A protein and the small-molecule ligand that binds it are described below.
Small molecule (SMILES): O=c1[nH]cnc2cc[nH]c12

Binding-site contacts:
Ligand atom N1 contacts residue GLU189 of chain 1.A at 2.7 Å (salt-bridge).
Ligand atom C6 contacts residue ASN231 of chain 1.A at 4.0 Å.
Ligand atom C8 contacts residue VAL246 of chain 1.A at 4.0 Å (hydrophobic).
Ligand atom C8 contacts residue ALA120 of chain 1.A at 3.6 Å (hydrophobic).
Ligand atom C6 contacts residue VAL205 of chain 1.A at 3.9 Å (hydrophobic).
Ligand atom C8 contacts residue ASN231 of chain 1.A at 3.6 Å.
Ligand atom C9 contacts residue ALA121 of chain 1.A at 4.0 Å (hydrophobic).
Ligand atom N1 contacts residue VAL205 of chain 1.A at 3.7 Å.
Ligand atom C5 contacts residue ASN231 of chain 1.A at 3.8 Å.
Ligand atom C6 contacts residue GLU189 of chain 1.A at 3.6 Å.
Ligand atom C6 contacts residue TYR188 of chain 1.A at 3.9 Å (hydrophobic).
Ligand atom C4 contacts residue VAL205 of chain 1.A at 3.6 Å (hydrophobic).
Ligand atom C2 contacts residue MET207 of chain 1.A at 3.7 Å (hydrophobic).
Ligand atom N7 contacts residue GLY122 of chain 1.A at 3.4 Å (h-bond).
Ligand atom C6 contacts residue GLY122 of chain 1.A at 3.7 Å.
Ligand atom C2 contacts residue GLU189 of chain 1.A at 3.4 Å.
Ligand atom C9 contacts residue ALA120 of chain 1.A at 3.3 Å (hydrophobic).
Ligand atom O6 contacts residue GLU189 of chain 1.A at 3.7 Å.
Ligand atom O6 contacts residue VAL205 of chain 1.A at 3.9 Å.
Ligand atom C5 contacts residue GLY122 of chain 1.A at 3.5 Å.
Ligand atom N3 contacts residue IMR1 of chain 1.F at 4.0 Å.
Ligand atom N3 contacts residue VAL205 of chain 1.A at 3.7 Å.
Ligand atom O6 contacts residue LEU241 of chain 1.A at 3.6 Å.
Ligand atom C8 contacts residue GLY122 of chain 1.A at 4.0 Å.
Ligand atom N3 contacts residue MET207 of chain 1.A at 3.7 Å.
Ligand atom N1 contacts residue TYR188 of chain 1.A at 3.8 Å.
Ligand atom C9 contacts residue IMR1 of chain 1.F at 3.1 Å.
Ligand atom C5 contacts residue ALA121 of chain 1.A at 4.0 Å (hydrophobic).
Ligand atom C2 contacts residue GLY206 of chain 1.A at 3.9 Å.
Ligand atom N7 contacts residue THR230 of chain 1.A at 3.6 Å.
Ligand atom C5 contacts residue VAL205 of chain 1.A at 3.8 Å (hydrophobic).
Ligand atom C8 contacts residue THR230 of chain 1.A at 3.5 Å.
Ligand atom C8 contacts residue IMR1 of chain 1.F at 4.0 Å.
Ligand atom N3 contacts residue GLY206 of chain 1.A at 3.5 Å.
Ligand atom N7 contacts residue ASN231 of chain 1.A at 2.7 Å (h-bond).
Ligand atom O6 contacts residue ASN231 of chain 1.A at 3.1 Å (h-bond).
Ligand atom C8 contacts residue ALA121 of chain 1.A at 3.7 Å (hydrophobic).
Ligand atom O6 contacts residue GLY122 of chain 1.A at 3.6 Å.
Ligand atom C2 contacts residue VAL205 of chain 1.A at 3.7 Å (hydrophobic).
Ligand atom N7 contacts residue ALA121 of chain 1.A at 3.5 Å.

Sequence of chain 1.A:
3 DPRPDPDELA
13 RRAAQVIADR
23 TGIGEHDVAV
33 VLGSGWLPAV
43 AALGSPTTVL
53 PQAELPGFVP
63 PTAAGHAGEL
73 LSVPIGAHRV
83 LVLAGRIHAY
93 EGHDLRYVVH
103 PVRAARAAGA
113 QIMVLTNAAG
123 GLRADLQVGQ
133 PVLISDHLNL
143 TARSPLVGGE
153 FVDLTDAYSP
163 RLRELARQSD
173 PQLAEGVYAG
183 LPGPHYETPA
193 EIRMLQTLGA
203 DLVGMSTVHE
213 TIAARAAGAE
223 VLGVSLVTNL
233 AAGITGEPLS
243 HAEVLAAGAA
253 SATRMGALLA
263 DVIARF